Sequence of chain 1.A:
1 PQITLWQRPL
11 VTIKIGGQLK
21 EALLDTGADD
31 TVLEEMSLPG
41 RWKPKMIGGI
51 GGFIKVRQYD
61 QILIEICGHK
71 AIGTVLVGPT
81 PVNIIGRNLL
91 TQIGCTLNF

Binding-site contacts:
Ligand atom C43 contacts residue ASP30 of chain 1.A at 3.4 Å.
Ligand atom C36 contacts residue ASP30 of chain 1.B at 3.5 Å.
Ligand atom O35 contacts residue ASP29 of chain 1.B at 3.1 Å (salt-bridge).
Ligand atom C16 contacts residue ASP25 of chain 1.B at 3.6 Å.
Ligand atom O26 contacts residue GLY49 of chain 1.B at 3.2 Å.
Ligand atom C02 contacts residue LEU23 of chain 1.B at 3.7 Å (hydrophobic).
Ligand atom C37 contacts residue ASP29 of chain 1.B at 3.7 Å.
Ligand atom O22 contacts residue ASP25 of chain 1.B at 3.4 Å (salt-bridge).
Ligand atom C12 contacts residue VAL82 of chain 1.A at 3.6 Å (hydrophobic).
Ligand atom C17 contacts residue ASP25 of chain 1.B at 3.5 Å.
Ligand atom C44 contacts residue GLY48 of chain 1.A at 3.5 Å.
Ligand atom O45 contacts residue GLY27 of chain 1.A at 3.4 Å (h-bond).
Ligand atom C23 contacts residue ASP25 of chain 1.B at 3.5 Å.
Ligand atom C03 contacts residue ARG8 of chain 1.B at 3.5 Å.
Ligand atom O14 contacts residue ASP25 of chain 1.A at 3.5 Å (salt-bridge).
Ligand atom N27 contacts residue GLY27 of chain 1.B at 3.1 Å (h-bond).
Ligand atom C28 contacts residue GLY48 of chain 1.B at 3.4 Å.
Ligand atom C41 contacts residue ALA28 of chain 1.A at 3.6 Å (hydrophobic).
Ligand atom O24 contacts residue ASP25 of chain 1.A at 2.6 Å (salt-bridge).
Ligand atom C02 contacts residue VAL82 of chain 1.B at 3.7 Å (hydrophobic).
Ligand atom N21 contacts residue GLY27 of chain 1.A at 3.2 Å (h-bond).
Ligand atom C23 contacts residue ILE84 of chain 1.B at 3.5 Å (hydrophobic).
Ligand atom O20 contacts residue GLY49 of chain 1.A at 3.3 Å.
Ligand atom C13 contacts residue ILE84 of chain 1.A at 3.4 Å (hydrophobic).
Ligand atom O24 contacts residue GLY27 of chain 1.A at 3.6 Å.
Ligand atom C11 contacts residue ARG8 of chain 1.A at 3.6 Å.
Ligand atom C31 contacts residue ALA28 of chain 1.B at 3.6 Å (hydrophobic).
Ligand atom O45 contacts residue ASP29 of chain 1.A at 3.1 Å (salt-bridge).
Ligand atom C42 contacts residue ASP30 of chain 1.A at 3.7 Å.
Ligand atom C34 contacts residue GLY48 of chain 1.B at 3.5 Å.
Ligand atom C15 contacts residue GLY27 of chain 1.B at 3.5 Å.
Ligand atom O35 contacts residue GLY27 of chain 1.B at 3.2 Å (h-bond).
Ligand atom C18 contacts residue GLY27 of chain 1.A at 3.4 Å.
Ligand atom C38 contacts residue GLY48 of chain 1.A at 3.4 Å.
Ligand atom C13 contacts residue ASP25 of chain 1.A at 3.3 Å.
Ligand atom C05 contacts residue PRO81 of chain 1.B at 3.7 Å (hydrophobic).
Ligand atom C33 contacts residue ASP30 of chain 1.B at 3.4 Å.
Ligand atom O24 contacts residue ASP25 of chain 1.B at 2.6 Å (salt-bridge).
Ligand atom C12 contacts residue GLY27 of chain 1.B at 3.7 Å.
Ligand atom C17 contacts residue ASP25 of chain 1.A at 3.3 Å.

This small molecule binds to this protein.
Small molecule (SMILES): O=C(N[C@H]1c2ccccc2C[C@H]1O)[C@@H](C[C@@H](O)[C@@H](OCc1ccccc1)C(=O)N[C@H]1c2ccccc2C[C@H]1O)OCc1ccccc1

Sequence of chain 1.B:
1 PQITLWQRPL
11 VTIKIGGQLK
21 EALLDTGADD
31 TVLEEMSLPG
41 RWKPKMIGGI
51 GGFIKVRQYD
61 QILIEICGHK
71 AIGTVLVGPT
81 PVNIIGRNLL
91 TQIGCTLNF